Binding-site contacts:
Ligand atom N7 contacts residue TRP134 of chain 1.C at 3.9 Å.
Ligand atom C5 contacts residue LEU90 of chain 1.C at 3.9 Å (hydrophobic).
Ligand atom C2 contacts residue LEU90 of chain 1.C at 4.2 Å (hydrophobic).
Ligand atom N1 contacts residue LEU90 of chain 1.C at 3.8 Å.
Ligand atom C6 contacts residue ASP92 of chain 1.C at 4.4 Å.
Ligand atom N9 contacts residue PCP1 of chain 1.J at 3.5 Å.
Ligand atom O6 contacts residue LYS115 of chain 1.C at 3.6 Å (salt-bridge).
Ligand atom N7 contacts residue ASP92 of chain 1.C at 2.8 Å (salt-bridge).
Ligand atom N2 contacts residue ASP140 of chain 1.C at 4.1 Å.
Ligand atom O6 contacts residue LEU90 of chain 1.C at 4.2 Å.
Ligand atom C8 contacts residue TRP134 of chain 1.C at 4.3 Å (hydrophobic).
Ligand atom C6 contacts residue TRP134 of chain 1.C at 3.7 Å (hydrophobic).
Ligand atom N3 contacts residue PCP1 of chain 1.J at 4.2 Å.
Ligand atom C4 contacts residue TRP134 of chain 1.C at 3.6 Å (hydrophobic).
Ligand atom N2 contacts residue ILE135 of chain 1.C at 3.1 Å (h-bond).
Ligand atom N1 contacts residue TRP134 of chain 1.C at 3.7 Å.
Ligand atom C4 contacts residue LEU90 of chain 1.C at 4.5 Å (hydrophobic).
Ligand atom N2 contacts residue GLN137 of chain 1.C at 3.9 Å.
Ligand atom C8 contacts residue LEU90 of chain 1.C at 4.5 Å (hydrophobic).
Ligand atom O6 contacts residue ASP92 of chain 1.C at 4.0 Å.
Ligand atom N9 contacts residue TRP134 of chain 1.C at 4.0 Å.
Ligand atom C8 contacts residue PCP1 of chain 1.J at 4.0 Å.
Ligand atom O6 contacts residue ILE135 of chain 1.C at 3.2 Å (h-bond).
Ligand atom N7 contacts residue LEU90 of chain 1.C at 3.9 Å.
Ligand atom N1 contacts residue ILE135 of chain 1.C at 2.8 Å (h-bond).
Ligand atom C6 contacts residue LEU90 of chain 1.C at 3.8 Å (hydrophobic).
Ligand atom C5 contacts residue TRP134 of chain 1.C at 3.6 Å (hydrophobic).
Ligand atom C6 contacts residue ILE135 of chain 1.C at 3.8 Å (hydrophobic).
Ligand atom N3 contacts residue TRP134 of chain 1.C at 3.8 Å.
Ligand atom C5 contacts residue ASP92 of chain 1.C at 3.9 Å.
Ligand atom O6 contacts residue TRP134 of chain 1.C at 3.7 Å.
Ligand atom N2 contacts residue TRP134 of chain 1.C at 4.0 Å.
Ligand atom C2 contacts residue ILE135 of chain 1.C at 3.4 Å (hydrophobic).
Ligand atom C4 contacts residue PCP1 of chain 1.J at 4.1 Å.
Ligand atom C8 contacts residue ASP92 of chain 1.C at 3.7 Å.
Ligand atom C2 contacts residue TRP134 of chain 1.C at 3.6 Å (hydrophobic).

Sequence of chain 1.C:
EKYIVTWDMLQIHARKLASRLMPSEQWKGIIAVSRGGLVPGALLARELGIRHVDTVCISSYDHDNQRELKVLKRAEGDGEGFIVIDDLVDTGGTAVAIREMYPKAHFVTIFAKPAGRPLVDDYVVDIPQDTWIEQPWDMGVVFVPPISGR

This protein binds this small molecule.
Small molecule (SMILES): Nc1nc2[nH]cnc2c(=O)[nH]1